Sequence of chain 1.B:
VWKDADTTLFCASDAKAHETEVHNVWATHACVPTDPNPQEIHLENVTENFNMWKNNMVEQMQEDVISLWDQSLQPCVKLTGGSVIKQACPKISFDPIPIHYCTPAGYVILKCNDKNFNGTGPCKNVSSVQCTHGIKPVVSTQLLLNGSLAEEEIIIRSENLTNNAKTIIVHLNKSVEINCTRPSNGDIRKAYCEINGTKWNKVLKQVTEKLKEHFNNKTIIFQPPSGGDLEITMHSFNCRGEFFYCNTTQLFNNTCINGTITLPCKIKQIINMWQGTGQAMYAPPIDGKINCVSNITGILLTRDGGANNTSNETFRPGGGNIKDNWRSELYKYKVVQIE

Binding-site contacts:
Ligand atom C6 contacts residue ASN113 of chain 1.B at 3.8 Å.
Ligand atom N2 contacts residue ASN125 of chain 1.B at 2.7 Å (h-bond).
Ligand atom O6 contacts residue ASN113 of chain 1.B at 3.7 Å.
Ligand atom C1 contacts residue ASN125 of chain 1.B at 1.4 Å.
Ligand atom C8 contacts residue ASN125 of chain 1.B at 4.3 Å.
Ligand atom C7 contacts residue ASN125 of chain 1.B at 3.2 Å.
Ligand atom C2 contacts residue ASN125 of chain 1.B at 2.3 Å.
Ligand atom O5 contacts residue ASN113 of chain 1.B at 3.5 Å.
Ligand atom O5 contacts residue ASN125 of chain 1.B at 2.4 Å (h-bond).
Ligand atom C3 contacts residue ASN125 of chain 1.B at 3.6 Å.
Ligand atom C5 contacts residue ASN125 of chain 1.B at 3.6 Å.
Ligand atom C4 contacts residue ASN125 of chain 1.B at 4.1 Å.
Ligand atom O7 contacts residue ASN125 of chain 1.B at 3.4 Å (h-bond).
Ligand atom C1 contacts residue ASN113 of chain 1.B at 4.4 Å.

The protein below binds the small molecule below.
Small molecule (SMILES): CC(=O)N[C@@H]1[C@@H](O)[C@H](O)[C@@H](CO)O[C@H]1O